This small molecule binds to this protein.
Small molecule (SMILES): CC(=O)N[C@@H]1[C@@H](O)[C@H](O)[C@@H](CO)O[C@H]1O

Sequence of chain 1.B:
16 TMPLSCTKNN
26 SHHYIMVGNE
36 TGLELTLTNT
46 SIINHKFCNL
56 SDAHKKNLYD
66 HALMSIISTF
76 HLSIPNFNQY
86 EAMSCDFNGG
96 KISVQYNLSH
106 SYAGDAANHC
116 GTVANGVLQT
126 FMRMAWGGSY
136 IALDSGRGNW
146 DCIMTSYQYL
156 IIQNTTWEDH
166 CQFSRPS

Binding-site contacts:
Ligand atom C4 contacts residue ASN159 of chain 1.B at 4.2 Å.
Ligand atom C1 contacts residue LYS96 of chain 1.B at 4.2 Å.
Ligand atom O5 contacts residue ASN159 of chain 1.B at 2.3 Å (h-bond).
Ligand atom C7 contacts residue ASN159 of chain 1.B at 3.6 Å.
Ligand atom C8 contacts residue LEU38 of chain 1.B at 3.7 Å (hydrophobic).
Ligand atom O7 contacts residue HIS66 of chain 1.B at 2.9 Å (h-bond).
Ligand atom C3 contacts residue ASN159 of chain 1.B at 3.8 Å.
Ligand atom C6 contacts residue LYS96 of chain 1.B at 4.3 Å.
Ligand atom C2 contacts residue ASN159 of chain 1.B at 2.4 Å.
Ligand atom C7 contacts residue LEU38 of chain 1.B at 4.4 Å (hydrophobic).
Ligand atom O7 contacts residue ASN159 of chain 1.B at 3.9 Å.
Ligand atom C1 contacts residue THR36 of chain 1.B at 4.3 Å.
Ligand atom N2 contacts residue THR36 of chain 1.B at 3.5 Å (h-bond).
Ligand atom C5 contacts residue LYS96 of chain 1.B at 4.0 Å.
Ligand atom N2 contacts residue ASN159 of chain 1.B at 2.9 Å (h-bond).
Ligand atom C7 contacts residue THR36 of chain 1.B at 4.4 Å.
Ligand atom O6 contacts residue LYS96 of chain 1.B at 4.2 Å.
Ligand atom C3 contacts residue THR36 of chain 1.B at 3.8 Å.
Ligand atom O3 contacts residue HIS66 of chain 1.B at 3.8 Å.
Ligand atom C1 contacts residue ASN159 of chain 1.B at 1.4 Å.
Ligand atom C5 contacts residue ASN159 of chain 1.B at 3.6 Å.
Ligand atom C6 contacts residue GLY95 of chain 1.B at 3.8 Å.
Ligand atom C2 contacts residue THR36 of chain 1.B at 4.2 Å.
Ligand atom C8 contacts residue THR36 of chain 1.B at 4.4 Å.
Ligand atom C5 contacts residue GLY95 of chain 1.B at 4.2 Å.
Ligand atom C7 contacts residue HIS66 of chain 1.B at 3.6 Å.
Ligand atom C8 contacts residue HIS66 of chain 1.B at 4.2 Å.
Ligand atom O3 contacts residue THR36 of chain 1.B at 4.1 Å.
Ligand atom O6 contacts residue LEU63 of chain 1.B at 4.0 Å.
Ligand atom O5 contacts residue GLY95 of chain 1.B at 3.4 Å (h-bond).
Ligand atom O6 contacts residue GLY95 of chain 1.B at 2.6 Å (h-bond).
Ligand atom C8 contacts residue VAL32 of chain 1.B at 3.7 Å (hydrophobic).
Ligand atom O5 contacts residue LYS96 of chain 1.B at 3.9 Å.
Ligand atom C8 contacts residue GLY37 of chain 1.B at 4.0 Å.
Ligand atom C1 contacts residue GLY95 of chain 1.B at 4.4 Å.